Binding-site contacts:
Ligand atom F11 contacts residue GLN280 of chain 1.C at 2.9 Å.
Ligand atom C12 contacts residue PHE283 of chain 1.C at 3.9 Å (hydrophobic).
Ligand atom C5 contacts residue PHE250 of chain 1.C at 4.1 Å (hydrophobic).
Ligand atom C8 contacts residue GLN280 of chain 1.C at 4.2 Å.
Ligand atom C2 contacts residue PHE283 of chain 1.C at 3.8 Å (hydrophobic).
Ligand atom F11 contacts residue SER231 of chain 1.C at 4.0 Å.
Ligand atom C7 contacts residue MET267 of chain 1.C at 3.5 Å (hydrophobic).
Ligand atom C4 contacts residue VAL232 of chain 1.C at 3.8 Å (hydrophobic).
Ligand atom N3 contacts residue PHE250 of chain 1.C at 4.2 Å.
Ligand atom C8 contacts residue PHE283 of chain 1.C at 3.2 Å (hydrophobic).
Ligand atom C12 contacts residue LEU229 of chain 1.C at 4.0 Å (hydrophobic).
Ligand atom C9 contacts residue PHE283 of chain 1.C at 3.0 Å (hydrophobic).
Ligand atom C5 contacts residue PHE283 of chain 1.C at 3.5 Å (hydrophobic).
Ligand atom C6 contacts residue GLN280 of chain 1.C at 3.4 Å.
Ligand atom C4 contacts residue GLN280 of chain 1.C at 3.8 Å.
Ligand atom C8 contacts residue MET267 of chain 1.C at 3.4 Å (hydrophobic).
Ligand atom C6 contacts residue PHE283 of chain 1.C at 3.9 Å (hydrophobic).
Ligand atom C13 contacts residue SER231 of chain 1.C at 3.4 Å.
Ligand atom C4 contacts residue SER231 of chain 1.C at 3.8 Å.
Ligand atom C9 contacts residue PHE250 of chain 1.C at 4.4 Å (hydrophobic).
Ligand atom C13 contacts residue TYR78 of chain 1.C at 4.2 Å (hydrophobic).
Ligand atom C14 contacts residue SER231 of chain 1.C at 2.7 Å.
Ligand atom C6 contacts residue PHE250 of chain 1.C at 3.9 Å (hydrophobic).
Ligand atom F11 contacts residue VAL232 of chain 1.C at 3.8 Å.
Ligand atom C8 contacts residue PHE250 of chain 1.C at 4.2 Å (hydrophobic).
Ligand atom C2 contacts residue GLN280 of chain 1.C at 4.5 Å.
Ligand atom N3 contacts residue PHE283 of chain 1.C at 3.7 Å.
Ligand atom N3 contacts residue GLN280 of chain 1.C at 4.5 Å.
Ligand atom C7 contacts residue PHE283 of chain 1.C at 3.7 Å (hydrophobic).
Ligand atom O10 contacts residue MET267 of chain 1.C at 2.8 Å (h-bond).
Ligand atom N1 contacts residue PHE283 of chain 1.C at 4.0 Å.
Ligand atom C13 contacts residue VAL232 of chain 1.C at 4.3 Å (hydrophobic).
Ligand atom C9 contacts residue LEU189 of chain 1.C at 4.3 Å (hydrophobic).
Ligand atom N1 contacts residue GLN280 of chain 1.C at 3.5 Å (h-bond).
Ligand atom C13 contacts residue LEU229 of chain 1.C at 4.2 Å (hydrophobic).
Ligand atom C14 contacts residue VAL232 of chain 1.C at 3.5 Å (hydrophobic).
Ligand atom O10 contacts residue PHE250 of chain 1.C at 3.6 Å.
Ligand atom C7 contacts residue PHE250 of chain 1.C at 3.9 Å (hydrophobic).
Ligand atom N1 contacts residue ILE246 of chain 1.C at 4.4 Å.
Ligand atom C6 contacts residue MET267 of chain 1.C at 4.4 Å (hydrophobic).

This protein binds this small molecule.
Small molecule (SMILES): O=C1CCN(c2cccc(F)n2)CC1

Sequence of chain 1.C:
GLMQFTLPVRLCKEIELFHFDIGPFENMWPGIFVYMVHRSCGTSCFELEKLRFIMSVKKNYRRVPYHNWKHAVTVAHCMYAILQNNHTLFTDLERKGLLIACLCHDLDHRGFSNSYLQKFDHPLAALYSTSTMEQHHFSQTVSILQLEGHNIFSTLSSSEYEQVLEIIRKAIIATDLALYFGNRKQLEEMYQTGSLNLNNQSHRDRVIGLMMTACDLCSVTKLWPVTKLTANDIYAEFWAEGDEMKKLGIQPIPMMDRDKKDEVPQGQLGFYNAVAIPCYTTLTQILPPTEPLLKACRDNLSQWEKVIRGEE